A small-molecule ligand and the protein it binds are described below.
Small molecule (SMILES): Nc1ccn([C@@H]2O[C@H](CO[P](=O)(O)O[C@H]3[C@@H](O)[C@H](n4ccc(=O)[nH]c4=O)O[C@@H]3CO[P](=O)(O)O[C@H]3[C@@H](O)[C@H](n4ccc(=O)[nH]c4=O)O[C@@H]3COP(=O)=O)[C@@H](O[P](=O)(O)OC[C@H]3O[C@@H](n4cnc5c(N)ncnc54)[C@H](O)[C@@H]3O[P](=O)(O)OC[C@H]3O[C@@H](n4ccc(=O)[nH]c4=O)[C@H](O)[C@@H]3O[P](=O)(O)OC[C@H]3O[C@@H](n4cnc5c(=O)nc(N)[nH]c54)[C@H](O)[C@@H]3O[P](=O)(O)OC[C@H]3O[C@@H](n4ccc(=O)[nH]c4=O)[C@H](O)[C@@H]3O[P](=O)(O)OC[C@H]3O[C@@H](n4cnc5c(N)ncnc54)[C@H](O)[C@@H]3O[P](=O)(O)OC[C@H]3O[C@@H](n4cnc5c(N)ncnc54)[C@H](O)[C@@H]3O)[C@H]2O)c(=O)n1

Sequence of chain 1.G:
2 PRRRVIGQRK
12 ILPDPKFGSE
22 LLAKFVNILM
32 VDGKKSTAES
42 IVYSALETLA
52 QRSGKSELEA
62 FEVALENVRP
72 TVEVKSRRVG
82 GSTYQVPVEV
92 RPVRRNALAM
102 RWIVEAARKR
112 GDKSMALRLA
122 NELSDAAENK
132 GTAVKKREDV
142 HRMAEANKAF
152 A

Binding-site contacts:
Ligand atom P contacts residue GLY81 of chain 1.G at 4.1 Å.
Ligand atom N3 contacts residue GLY82 of chain 1.G at 4.4 Å.
Ligand atom OP1 contacts residue GLY81 of chain 1.G at 3.9 Å.